Binding-site contacts:
Ligand atom C5 contacts residue HIS44 of chain 1.E at 4.4 Å.
Ligand atom N2 contacts residue TYR62 of chain 1.E at 3.0 Å (h-bond).
Ligand atom C2 contacts residue GLY95 of chain 1.E at 4.1 Å.
Ligand atom O4 contacts residue TRP45 of chain 1.E at 3.2 Å (h-bond).
Ligand atom O3 contacts residue TRP45 of chain 1.E at 3.3 Å (h-bond).
Ligand atom C3 contacts residue TYR62 of chain 1.E at 3.9 Å (hydrophobic).
Ligand atom O7 contacts residue GLY95 of chain 1.E at 3.2 Å (h-bond).
Ligand atom C7 contacts residue TRP88 of chain 1.E at 3.8 Å (hydrophobic).
Ligand atom N2 contacts residue PHE98 of chain 1.E at 4.0 Å.
Ligand atom C8 contacts residue PHE98 of chain 1.E at 3.5 Å (hydrophobic).
Ligand atom O7 contacts residue TRP88 of chain 1.E at 3.0 Å (h-bond).
Ligand atom N2 contacts residue GLY95 of chain 1.E at 4.4 Å.
Ligand atom O1 contacts residue PHE98 of chain 1.E at 3.7 Å.
Ligand atom C4 contacts residue ASN94 of chain 1.E at 4.0 Å.
Ligand atom C8 contacts residue TRP88 of chain 1.E at 3.9 Å (hydrophobic).
Ligand atom C3 contacts residue ASN94 of chain 1.E at 4.4 Å.
Ligand atom C7 contacts residue PHE98 of chain 1.E at 3.6 Å (hydrophobic).
Ligand atom C3 contacts residue HIS44 of chain 1.E at 4.4 Å.
Ligand atom C8 contacts residue TYR62 of chain 1.E at 3.3 Å (hydrophobic).
Ligand atom C3 contacts residue TRP45 of chain 1.E at 3.8 Å (hydrophobic).
Ligand atom O7 contacts residue ASN94 of chain 1.E at 3.7 Å.
Ligand atom C4 contacts residue TRP45 of chain 1.E at 4.1 Å (hydrophobic).
Ligand atom O1 contacts residue GLY95 of chain 1.E at 3.7 Å.
Ligand atom O4 contacts residue HIS44 of chain 1.E at 4.0 Å.
Ligand atom C7 contacts residue TYR62 of chain 1.E at 3.7 Å (hydrophobic).
Ligand atom C1 contacts residue HIS44 of chain 1.E at 4.3 Å.
Ligand atom C5 contacts residue ASN94 of chain 1.E at 4.3 Å.
Ligand atom C2 contacts residue ASN94 of chain 1.E at 4.0 Å.
Ligand atom C1 contacts residue ASN94 of chain 1.E at 4.4 Å.
Ligand atom C2 contacts residue TYR62 of chain 1.E at 4.0 Å (hydrophobic).
Ligand atom O7 contacts residue PHE98 of chain 1.E at 4.0 Å.
Ligand atom O3 contacts residue PHE21 of chain 1.E at 4.3 Å.
Ligand atom O7 contacts residue LEU93 of chain 1.E at 3.7 Å.
Ligand atom O5 contacts residue ASN94 of chain 1.E at 3.8 Å.
Ligand atom C8 contacts residue PHE86 of chain 1.E at 3.8 Å (hydrophobic).
Ligand atom C8 contacts residue PHE21 of chain 1.E at 4.4 Å (hydrophobic).
Ligand atom C7 contacts residue GLY95 of chain 1.E at 4.0 Å.
Ligand atom C6 contacts residue ASN94 of chain 1.E at 4.4 Å.
Ligand atom C1 contacts residue TYR62 of chain 1.E at 4.3 Å (hydrophobic).
Ligand atom O3 contacts residue TYR62 of chain 1.E at 3.8 Å.

Sequence of chain 1.E:
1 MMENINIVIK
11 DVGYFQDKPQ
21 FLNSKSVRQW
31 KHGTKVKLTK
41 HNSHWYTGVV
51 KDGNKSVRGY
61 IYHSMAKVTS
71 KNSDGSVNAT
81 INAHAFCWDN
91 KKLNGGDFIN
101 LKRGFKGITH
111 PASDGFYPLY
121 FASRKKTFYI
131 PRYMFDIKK

This protein binds this small molecule.
Small molecule (SMILES): CC(=O)N[C@@H]1[C@@H](O)[C@H](O)[C@@H](CO)O[C@H]1O